This small molecule binds to this protein.
Small molecule (SMILES): CC/C=C/CCCCCCC[C@@H](O)CC(=O)N[C@H]1[C@@H](OP(=O)(O)O)O[C@H](CO[C@@H]2O[C@H](CO[C@]3(C(=O)O)C[C@@H](O)[C@@H](O)[C@@H]([C@H](O)CO)O3)[C@@H](OP(=O)(O)O)[C@H](OC(=O)C[C@@H](CCC/C=C/CCCCCC)OC(=O)CCCCCCCCCCCCC)[C@H]2NC(=O)C[C@@H](C/C=C/CCCCCCCC)OC(=O)CCCCCCCCCCC)[C@@H](O)[C@@H]1OC(=O)C[C@H](O)C/C=C/CCCCCCCC

Sequence of chain 1.F:
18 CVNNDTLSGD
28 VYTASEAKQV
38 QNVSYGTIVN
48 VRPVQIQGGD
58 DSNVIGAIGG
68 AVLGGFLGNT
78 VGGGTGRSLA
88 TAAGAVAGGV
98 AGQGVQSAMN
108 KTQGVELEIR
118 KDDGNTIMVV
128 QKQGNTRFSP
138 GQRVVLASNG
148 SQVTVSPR

Sequence of chain 1.E:
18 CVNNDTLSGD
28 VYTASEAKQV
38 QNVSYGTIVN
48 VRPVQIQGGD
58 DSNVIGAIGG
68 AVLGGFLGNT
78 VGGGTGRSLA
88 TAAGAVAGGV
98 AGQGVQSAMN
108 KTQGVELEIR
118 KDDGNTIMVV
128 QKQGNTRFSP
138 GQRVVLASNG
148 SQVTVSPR

Binding-site contacts:
Ligand atom O3 contacts residue THR77 of chain 1.E at 3.2 Å (h-bond).
Ligand atom C57 contacts residue GLY80 of chain 1.E at 3.9 Å.
Ligand atom C4B contacts residue GLY80 of chain 1.E at 3.6 Å.
Ligand atom C74 contacts residue LEU86 of chain 1.E at 3.8 Å (hydrophobic).
Ligand atom C2A contacts residue THR82 of chain 1.E at 4.2 Å.
Ligand atom C3 contacts residue THR77 of chain 1.E at 3.6 Å.
Ligand atom O2 contacts residue GLY79 of chain 1.E at 3.0 Å (h-bond).
Ligand atom O13 contacts residue GLY81 of chain 1.E at 3.2 Å.
Ligand atom C2D contacts residue GLY80 of chain 1.E at 3.2 Å.
Ligand atom O6 contacts residue GLY80 of chain 1.E at 3.9 Å.
Ligand atom C10 contacts residue LEU74 of chain 1.E at 4.1 Å (hydrophobic).
Ligand atom C3C contacts residue GLY80 of chain 1.E at 3.8 Å.
Ligand atom O22 contacts residue GLY80 of chain 1.E at 2.9 Å (h-bond).
Ligand atom O1 contacts residue GLY83 of chain 1.E at 2.7 Å (h-bond).
Ligand atom C22 contacts residue GLY79 of chain 1.E at 4.2 Å.
Ligand atom O13 contacts residue THR82 of chain 1.E at 3.0 Å (h-bond).
Ligand atom O5 contacts residue GLY80 of chain 1.E at 4.2 Å.
Ligand atom O2 contacts residue VAL78 of chain 1.E at 4.0 Å.
Ligand atom C30 contacts residue LEU70 of chain 1.F at 3.9 Å (hydrophobic).
Ligand atom P1 contacts residue THR82 of chain 1.E at 3.8 Å.
Ligand atom C28 contacts residue GLY83 of chain 1.E at 3.4 Å.
Ligand atom O21 contacts residue GLY79 of chain 1.E at 4.0 Å.
Ligand atom O37 contacts residue GLY80 of chain 1.E at 4.2 Å.
Ligand atom C1A contacts residue GLY79 of chain 1.E at 4.2 Å.
Ligand atom O13 contacts residue GLY80 of chain 1.E at 4.0 Å.
Ligand atom C7 contacts residue THR77 of chain 1.E at 4.3 Å.
Ligand atom C4 contacts residue THR77 of chain 1.E at 4.1 Å.
Ligand atom O25 contacts residue THR82 of chain 1.E at 2.8 Å (h-bond).
Ligand atom C34 contacts residue LEU74 of chain 1.F at 3.9 Å (hydrophobic).
Ligand atom N21 contacts residue GLY80 of chain 1.E at 4.1 Å.
Ligand atom C44 contacts residue THR77 of chain 1.F at 4.2 Å.
Ligand atom C1A contacts residue GLY80 of chain 1.E at 4.0 Å.
Ligand atom O22 contacts residue GLY79 of chain 1.E at 3.2 Å.
Ligand atom C1B contacts residue GLY83 of chain 1.E at 3.6 Å.
Ligand atom O51 contacts residue GLY80 of chain 1.E at 3.4 Å (h-bond).
Ligand atom C1F contacts residue GLY80 of chain 1.E at 3.7 Å.
Ligand atom C83 contacts residue ALA90 of chain 1.E at 3.6 Å (hydrophobic).
Ligand atom C53 contacts residue LEU86 of chain 1.E at 4.2 Å (hydrophobic).
Ligand atom C34 contacts residue LEU70 of chain 1.F at 4.0 Å (hydrophobic).
Ligand atom C5 contacts residue THR77 of chain 1.E at 3.5 Å.